Sequence of chain 1.B:
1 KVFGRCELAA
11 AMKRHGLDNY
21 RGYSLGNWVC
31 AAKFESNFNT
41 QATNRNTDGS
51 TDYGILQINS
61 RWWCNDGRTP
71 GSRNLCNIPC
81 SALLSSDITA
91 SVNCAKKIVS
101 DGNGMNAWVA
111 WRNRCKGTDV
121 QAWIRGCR

Binding-site contacts:
Ligand atom C09 contacts residue TYR20 of chain 1.B at 4.2 Å (hydrophobic).
Ligand atom BR2 contacts residue LYS96 of chain 1.B at 3.9 Å.
Ligand atom BR3 contacts residue TYR20 of chain 1.B at 4.0 Å.
Ligand atom O29 contacts residue LYE1 of chain 1.N at 4.0 Å.
Ligand atom O28 contacts residue GLY16 of chain 1.B at 3.5 Å.
Ligand atom C11 contacts residue TYR20 of chain 1.B at 3.6 Å (hydrophobic).
Ligand atom O27 contacts residue LYS96 of chain 1.B at 3.3 Å (salt-bridge).
Ligand atom O12 contacts residue ARG21 of chain 1.B at 2.6 Å (salt-bridge).
Ligand atom S26 contacts residue GLY16 of chain 1.B at 4.3 Å.
Ligand atom O27 contacts residue TYR20 of chain 1.B at 3.9 Å.
Ligand atom O12 contacts residue TYR20 of chain 1.B at 4.1 Å.
Ligand atom C21 contacts residue LYS96 of chain 1.B at 3.9 Å.
Ligand atom S26 contacts residue LYS96 of chain 1.B at 3.5 Å (salt-bridge).
Ligand atom BR3 contacts residue ARG21 of chain 1.B at 4.2 Å.
Ligand atom C13 contacts residue TYR20 of chain 1.B at 3.4 Å (hydrophobic).
Ligand atom C21 contacts residue ASN93 of chain 1.B at 4.1 Å.
Ligand atom C14 contacts residue TYR20 of chain 1.B at 3.6 Å (hydrophobic).
Ligand atom BR1 contacts residue LYE1 of chain 1.J at 4.0 Å.
Ligand atom BR4 contacts residue ARG21 of chain 1.B at 3.9 Å.
Ligand atom BR4 contacts residue TYR20 of chain 1.B at 4.2 Å.
Ligand atom O24 contacts residue LYE1 of chain 1.J at 3.6 Å.
Ligand atom BR1 contacts residue LYE1 of chain 1.N at 3.4 Å.
Ligand atom C17 contacts residue LYS96 of chain 1.B at 4.4 Å.
Ligand atom C11 contacts residue ARG21 of chain 1.B at 3.7 Å.
Ligand atom C20 contacts residue ASN93 of chain 1.B at 4.1 Å.
Ligand atom O24 contacts residue ASN93 of chain 1.B at 3.8 Å.
Ligand atom C22 contacts residue LYS96 of chain 1.B at 3.7 Å.
Ligand atom O29 contacts residue LYS96 of chain 1.B at 2.8 Å (salt-bridge).
Ligand atom O27 contacts residue GLY16 of chain 1.B at 3.9 Å.
Ligand atom O28 contacts residue LYS96 of chain 1.B at 4.2 Å.
Ligand atom C10 contacts residue TYR20 of chain 1.B at 3.9 Å (hydrophobic).
Ligand atom O28 contacts residue HIS15 of chain 1.B at 4.5 Å.
Ligand atom C08 contacts residue TYR20 of chain 1.B at 3.9 Å (hydrophobic).
Ligand atom C10 contacts residue ARG21 of chain 1.B at 4.2 Å.
Ligand atom BR2 contacts residue LYS97 of chain 1.B at 3.8 Å.
Ligand atom BR2 contacts residue ASN93 of chain 1.B at 3.7 Å.
Ligand atom O29 contacts residue HIS15 of chain 1.B at 4.2 Å.

A small-molecule ligand and the protein it binds are described below.
Small molecule (SMILES): O=C1C(Br)=CC(=C(c2cc(Br)c(O)c(Br)c2)c2ccccc2S(=O)(=O)O)C=C1Br